Sequence of chain 3.A:
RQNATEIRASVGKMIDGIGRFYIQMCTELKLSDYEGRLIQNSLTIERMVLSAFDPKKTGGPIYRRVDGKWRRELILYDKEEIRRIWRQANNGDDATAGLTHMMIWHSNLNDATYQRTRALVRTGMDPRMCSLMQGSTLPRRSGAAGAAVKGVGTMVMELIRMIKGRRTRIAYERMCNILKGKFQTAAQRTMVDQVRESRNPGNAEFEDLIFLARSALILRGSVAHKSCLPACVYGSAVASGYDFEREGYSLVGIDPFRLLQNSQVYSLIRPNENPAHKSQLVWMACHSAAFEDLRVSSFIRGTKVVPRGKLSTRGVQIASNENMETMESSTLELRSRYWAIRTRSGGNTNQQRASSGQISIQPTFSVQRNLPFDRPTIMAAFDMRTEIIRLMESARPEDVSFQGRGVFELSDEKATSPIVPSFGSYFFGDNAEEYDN

The protein below binds the small molecule below.
Small molecule (SMILES): COc1ccccc1-c1noc(C)c1C(=O)N1CCN(c2cc(NC(=O)c3ccccn3)c([N+](=O)[O-])cc2Cl)CC1

Binding-site contacts:
Ligand atom N34 contacts residue ASP295 of chain 3.A at 3.6 Å (salt-bridge).
Ligand atom O38 contacts residue TYR282 of chain 3.A at 3.5 Å (h-bond).
Ligand atom CL4 contacts residue ASN302 of chain 3.A at 3.8 Å.
Ligand atom C25 contacts residue ASN302 of chain 3.A at 3.2 Å.
Ligand atom C7 contacts residue ARG298 of chain 3.A at 3.2 Å.
Ligand atom C23 contacts residue ASN302 of chain 3.A at 3.1 Å.
Ligand atom O35 contacts residue ASP295 of chain 3.A at 3.5 Å (salt-bridge).
Ligand atom N33 contacts residue ARG298 of chain 3.A at 3.6 Å.
Ligand atom C2 contacts residue TYR282 of chain 3.A at 3.5 Å (hydrophobic).
Ligand atom C14 contacts residue TYR282 of chain 3.A at 3.1 Å (hydrophobic).
Ligand atom C10 contacts residue ASP295 of chain 3.A at 3.3 Å.
Ligand atom C13 contacts residue TYR282 of chain 3.A at 3.6 Å (hydrophobic).
Ligand atom C1 contacts residue TYR282 of chain 3.A at 3.5 Å (hydrophobic).
Ligand atom N34 contacts residue TYR282 of chain 3.A at 3.3 Å (h-bond).
Ligand atom N29 contacts residue ILE294 of chain 3.A at 3.9 Å.
Ligand atom O35 contacts residue TYR289 of chain 3.A at 3.2 Å.
Ligand atom C24 contacts residue TYR282 of chain 3.A at 3.8 Å (hydrophobic).
Ligand atom C9 contacts residue LEU299 of chain 3.A at 3.9 Å (hydrophobic).
Ligand atom O35 contacts residue TYR282 of chain 3.A at 3.8 Å.
Ligand atom C9 contacts residue TYR282 of chain 3.A at 3.5 Å (hydrophobic).
Ligand atom C17 contacts residue TYR282 of chain 3.A at 3.6 Å (hydrophobic).
Ligand atom N31 contacts residue ASN302 of chain 3.A at 3.4 Å (h-bond).
Ligand atom C15 contacts residue TYR282 of chain 3.A at 3.2 Å (hydrophobic).
Ligand atom N29 contacts residue ASP295 of chain 3.A at 3.9 Å.
Ligand atom O35 contacts residue PHE284 of chain 3.A at 3.6 Å.
Ligand atom C8 contacts residue TYR282 of chain 3.A at 3.6 Å (hydrophobic).
Ligand atom O35 contacts residue LEU299 of chain 3.A at 3.4 Å.
Ligand atom C3 contacts residue ILE294 of chain 3.A at 4.0 Å (hydrophobic).
Ligand atom C4 contacts residue ILE294 of chain 3.A at 3.3 Å (hydrophobic).
Ligand atom C22 contacts residue ARG298 of chain 3.A at 3.6 Å.
Ligand atom C14 contacts residue ARG298 of chain 3.A at 3.8 Å.
Ligand atom C3 contacts residue GLU462 of chain 3.A at 3.6 Å.
Ligand atom C2 contacts residue GLU287 of chain 3.A at 3.9 Å.
Ligand atom N33 contacts residue TYR282 of chain 3.A at 3.2 Å (h-bond).
Ligand atom C19 contacts residue ARG298 of chain 3.A at 3.7 Å.
Ligand atom C22 contacts residue TYR282 of chain 3.A at 4.0 Å (hydrophobic).
Ligand atom C10 contacts residue ILE294 of chain 3.A at 3.3 Å (hydrophobic).
Ligand atom O38 contacts residue ASP295 of chain 3.A at 3.2 Å (salt-bridge).
Ligand atom C13 contacts residue ASN302 of chain 3.A at 3.7 Å.
Ligand atom O37 contacts residue ARG298 of chain 3.A at 3.0 Å (salt-bridge).